Sequence of chain 1.K:
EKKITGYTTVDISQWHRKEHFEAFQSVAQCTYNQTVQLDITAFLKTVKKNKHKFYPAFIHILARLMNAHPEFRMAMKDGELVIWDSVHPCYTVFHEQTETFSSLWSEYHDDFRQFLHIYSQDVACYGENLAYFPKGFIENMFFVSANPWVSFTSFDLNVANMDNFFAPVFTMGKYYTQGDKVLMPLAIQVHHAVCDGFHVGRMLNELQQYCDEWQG

Binding-site contacts:
Ligand atom C8 contacts residue CYS31 of chain 1.L at 3.8 Å (hydrophobic).
Ligand atom C7 contacts residue LEU158 of chain 1.K at 3.7 Å (hydrophobic).
Ligand atom C6 contacts residue LEU158 of chain 1.K at 4.0 Å (hydrophobic).
Ligand atom O2 contacts residue PHE25 of chain 1.L at 3.4 Å.
Ligand atom C1 contacts residue SER104 of chain 1.K at 2.9 Å.
Ligand atom C10 contacts residue VAL170 of chain 1.K at 4.1 Å (hydrophobic).
Ligand atom O2 contacts residue PHE102 of chain 1.K at 3.3 Å.
Ligand atom C4 contacts residue PHE102 of chain 1.K at 4.1 Å (hydrophobic).
Ligand atom O4 contacts residue SER146 of chain 1.K at 3.8 Å.
Ligand atom CL1 contacts residue SER104 of chain 1.K at 3.2 Å.
Ligand atom C7 contacts residue CYS31 of chain 1.L at 3.9 Å (hydrophobic).
Ligand atom N9 contacts residue PHE166 of chain 1.K at 3.9 Å.
Ligand atom N2 contacts residue PHE102 of chain 1.K at 4.0 Å.
Ligand atom O9A contacts residue PHE166 of chain 1.K at 3.4 Å.
Ligand atom C7 contacts residue PHE25 of chain 1.L at 4.0 Å (hydrophobic).
Ligand atom CL2 contacts residue PHE144 of chain 1.K at 3.9 Å.
Ligand atom C3 contacts residue HIS193 of chain 1.L at 3.8 Å.
Ligand atom O9B contacts residue ALA29 of chain 1.L at 3.8 Å.
Ligand atom C1 contacts residue TYR133 of chain 1.K at 4.1 Å (hydrophobic).
Ligand atom C2 contacts residue TYR133 of chain 1.K at 4.0 Å (hydrophobic).
Ligand atom O9B contacts residue VAL160 of chain 1.K at 3.4 Å.
Ligand atom C4 contacts residue SER146 of chain 1.K at 3.3 Å.
Ligand atom C11 contacts residue VAL170 of chain 1.K at 4.2 Å (hydrophobic).
Ligand atom O4 contacts residue HIS193 of chain 1.L at 2.6 Å (h-bond).
Ligand atom CL1 contacts residue PHE144 of chain 1.K at 3.8 Å.
Ligand atom C2 contacts residue PHE102 of chain 1.K at 3.5 Å (hydrophobic).
Ligand atom C8 contacts residue PHE25 of chain 1.L at 4.0 Å (hydrophobic).
Ligand atom CL2 contacts residue TYR133 of chain 1.K at 3.7 Å.
Ligand atom C8 contacts residue ALA29 of chain 1.L at 4.1 Å (hydrophobic).
Ligand atom CL1 contacts residue THR93 of chain 1.K at 3.6 Å.
Ligand atom O5 contacts residue SER146 of chain 1.K at 3.4 Å.
Ligand atom C4 contacts residue HIS193 of chain 1.L at 3.7 Å.
Ligand atom N2 contacts residue THR93 of chain 1.K at 4.2 Å.
Ligand atom O2 contacts residue TYR133 of chain 1.K at 3.1 Å (h-bond).
Ligand atom C2 contacts residue SER104 of chain 1.K at 3.9 Å.
Ligand atom O5 contacts residue VAL170 of chain 1.K at 3.9 Å.
Ligand atom C7 contacts residue HIS193 of chain 1.L at 4.2 Å.
Ligand atom C1 contacts residue PHE102 of chain 1.K at 4.0 Å (hydrophobic).
Ligand atom CL2 contacts residue SER104 of chain 1.K at 4.0 Å.
Ligand atom CL2 contacts residue PHE134 of chain 1.K at 3.5 Å.

Sequence of chain 1.L:
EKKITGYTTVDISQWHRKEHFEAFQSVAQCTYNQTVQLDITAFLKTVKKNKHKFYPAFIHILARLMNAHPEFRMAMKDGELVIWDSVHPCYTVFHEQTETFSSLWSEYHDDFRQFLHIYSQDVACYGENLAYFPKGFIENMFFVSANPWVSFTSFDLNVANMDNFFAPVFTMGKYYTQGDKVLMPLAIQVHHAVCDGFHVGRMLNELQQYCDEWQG

This protein binds this small molecule.
Small molecule (SMILES): O=C(N[C@H](CO)[C@H](O)c1ccc([N+](=O)[O-])cc1)C(Cl)Cl